Sequence of chain 2.A:
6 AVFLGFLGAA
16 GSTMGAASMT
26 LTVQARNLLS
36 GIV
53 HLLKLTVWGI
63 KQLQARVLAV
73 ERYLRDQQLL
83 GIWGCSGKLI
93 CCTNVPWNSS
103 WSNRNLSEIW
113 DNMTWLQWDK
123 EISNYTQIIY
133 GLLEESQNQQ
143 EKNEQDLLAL

Binding-site contacts:
Ligand atom C2 contacts residue ASN100 of chain 2.A at 2.5 Å.
Ligand atom C1 contacts residue ASN100 of chain 2.A at 1.4 Å.
Ligand atom O7 contacts residue ASN100 of chain 2.A at 3.0 Å (h-bond).
Ligand atom O5 contacts residue SER102 of chain 2.A at 3.9 Å.
Ligand atom C8 contacts residue ASN100 of chain 2.A at 4.4 Å.
Ligand atom N2 contacts residue ASN100 of chain 2.A at 3.0 Å (h-bond).
Ligand atom C7 contacts residue ASN100 of chain 2.A at 3.2 Å.
Ligand atom C3 contacts residue ASN100 of chain 2.A at 3.8 Å.
Ligand atom C1 contacts residue SER102 of chain 2.A at 3.6 Å.
Ligand atom O5 contacts residue ASN100 of chain 2.A at 2.3 Å (h-bond).
Ligand atom C4 contacts residue ASN100 of chain 2.A at 4.2 Å.
Ligand atom C5 contacts residue ASN100 of chain 2.A at 3.6 Å.

A small-molecule ligand and the protein it binds are described below.
Small molecule (SMILES): CC(=O)N[C@@H]1[C@@H](O)[C@H](O)[C@@H](CO)O[C@H]1O